Binding-site contacts:
Ligand atom CB contacts residue ASP258 of chain 22.A at 3.5 Å.
Ligand atom NH2 contacts residue ARG50 of chain 22.A at 3.3 Å (salt-bridge).
Ligand atom CA contacts residue ASP258 of chain 22.A at 3.7 Å.
Ligand atom CB contacts residue ARG49 of chain 22.A at 3.5 Å.
Ligand atom C contacts residue ILE39 of chain 22.A at 3.6 Å (hydrophobic).
Ligand atom N contacts residue ARG49 of chain 22.A at 3.0 Å (salt-bridge).
Ligand atom CD2 contacts residue ARG43 of chain 22.A at 3.7 Å.
Ligand atom CG2 contacts residue MET259 of chain 22.A at 3.7 Å (hydrophobic).
Ligand atom NH1 contacts residue THR246 of chain 22.A at 3.0 Å (h-bond).
Ligand atom N contacts residue ARG49 of chain 22.A at 3.6 Å.
Ligand atom CD contacts residue LEU52 of chain 22.A at 3.5 Å (hydrophobic).
Ligand atom OG1 contacts residue MET259 of chain 22.A at 2.8 Å (h-bond).
Ligand atom CB contacts residue ASP258 of chain 22.A at 3.7 Å.
Ligand atom CA contacts residue ARG50 of chain 22.A at 3.5 Å.
Ligand atom N contacts residue ASP258 of chain 22.A at 2.8 Å (salt-bridge).
Ligand atom CD2 contacts residue ASP258 of chain 22.A at 3.5 Å.
Ligand atom OG1 contacts residue ASP258 of chain 22.A at 3.3 Å.
Ligand atom N contacts residue ASP258 of chain 22.A at 2.9 Å (salt-bridge).
Ligand atom NH1 contacts residue ASP228 of chain 22.A at 2.7 Å (salt-bridge).
Ligand atom O contacts residue ILE39 of chain 22.A at 3.6 Å.
Ligand atom N contacts residue ILE39 of chain 22.A at 3.7 Å.
Ligand atom N contacts residue ARG49 of chain 22.A at 3.6 Å.
Ligand atom CA contacts residue ASP258 of chain 22.A at 3.5 Å.
Ligand atom O contacts residue ARG43 of chain 22.A at 3.0 Å (salt-bridge).
Ligand atom N contacts residue ASP258 of chain 22.A at 3.0 Å (salt-bridge).
Ligand atom C contacts residue ASP258 of chain 22.A at 3.6 Å.
Ligand atom C contacts residue ASP258 of chain 22.A at 3.7 Å.
Ligand atom CA contacts residue ARG49 of chain 22.A at 3.5 Å.
Ligand atom CB contacts residue ILE39 of chain 22.A at 3.6 Å (hydrophobic).
Ligand atom NE contacts residue ASP53 of chain 22.A at 3.7 Å.
Ligand atom O contacts residue ARG43 of chain 22.A at 3.1 Å (salt-bridge).
Ligand atom CA contacts residue ASP258 of chain 22.A at 3.7 Å.
Ligand atom C contacts residue ARG49 of chain 22.A at 3.4 Å.
Ligand atom O contacts residue ARG49 of chain 22.A at 3.1 Å (salt-bridge).
Ligand atom CB contacts residue MET259 of chain 22.A at 3.8 Å (hydrophobic).
Ligand atom CG2 contacts residue ALA42 of chain 22.A at 3.7 Å (hydrophobic).
Ligand atom O contacts residue ARG50 of chain 22.A at 3.6 Å.
Ligand atom OG1 contacts residue ILE39 of chain 22.A at 3.5 Å.
Ligand atom CD contacts residue ARG50 of chain 22.A at 3.6 Å.
Ligand atom CB contacts residue ARG50 of chain 22.A at 3.7 Å.

The protein below binds the small molecule below.
Small molecule (SMILES): CC(C)C[C@H](NC(=O)CN)C(=O)N[C@H](C(=O)N[C@H](C(=O)NCC(=O)N[C@@H](CO)C(=O)N[C@@H](CC(C)C)C(=O)N[C@@H](CCCN=C(N)N)C(=O)NCC=O)C(C)C)[C@@H](C)O

Sequence of chain 22.A:
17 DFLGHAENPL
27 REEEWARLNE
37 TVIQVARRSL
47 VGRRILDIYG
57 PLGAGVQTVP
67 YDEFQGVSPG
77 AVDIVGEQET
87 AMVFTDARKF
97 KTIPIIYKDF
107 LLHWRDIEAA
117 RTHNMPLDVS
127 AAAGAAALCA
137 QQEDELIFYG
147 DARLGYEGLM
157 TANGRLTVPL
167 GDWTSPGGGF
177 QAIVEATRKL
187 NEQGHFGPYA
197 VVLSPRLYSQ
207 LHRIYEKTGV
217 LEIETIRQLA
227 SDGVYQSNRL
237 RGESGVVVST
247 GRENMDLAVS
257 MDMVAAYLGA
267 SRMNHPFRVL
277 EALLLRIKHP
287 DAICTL